This small molecule binds to this protein.
Small molecule (SMILES): COCC(=O)CCCC(O)O

Sequence of chain 2.B:
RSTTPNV

Binding-site contacts:
Ligand atom CAH contacts residue SER53 of chain 2.A at 3.8 Å.
Ligand atom CAE contacts residue ILE176 of chain 2.A at 4.0 Å (hydrophobic).
Ligand atom OAB contacts residue ILE176 of chain 2.A at 4.3 Å.
Ligand atom CAH contacts residue LYS130 of chain 2.A at 3.7 Å.
Ligand atom CAK contacts residue ILE227 of chain 2.A at 3.8 Å (hydrophobic).
Ligand atom OAD contacts residue ILE227 of chain 2.A at 4.2 Å.
Ligand atom OAB contacts residue LYS130 of chain 2.A at 3.2 Å (salt-bridge).
Ligand atom CAF contacts residue VAL9 of chain 2.B at 4.4 Å (hydrophobic).
Ligand atom OAB contacts residue THR6 of chain 2.B at 3.9 Å.
Ligand atom OAI contacts residue LYS130 of chain 2.A at 2.7 Å (salt-bridge).
Ligand atom CAE contacts residue VAL9 of chain 2.B at 4.1 Å (hydrophobic).
Ligand atom OAI contacts residue ASP134 of chain 2.A at 4.4 Å.
Ligand atom CAJ contacts residue PHE127 of chain 2.A at 4.5 Å (hydrophobic).
Ligand atom CAA contacts residue MET131 of chain 2.A at 4.1 Å (hydrophobic).
Ligand atom CAK contacts residue VAL9 of chain 2.B at 3.8 Å (hydrophobic).
Ligand atom OAC contacts residue PRO7 of chain 2.B at 3.7 Å.
Ligand atom CAA contacts residue PHE127 of chain 2.A at 3.4 Å (hydrophobic).
Ligand atom OAI contacts residue SER53 of chain 2.A at 4.0 Å.
Ligand atom CAF contacts residue ASN50 of chain 2.A at 4.3 Å.
Ligand atom CAH contacts residue PHE127 of chain 2.A at 3.6 Å (hydrophobic).
Ligand atom OAD contacts residue PRO175 of chain 2.A at 4.5 Å.
Ligand atom CAG contacts residue VAL9 of chain 2.B at 3.6 Å (hydrophobic).
Ligand atom CAG contacts residue PRO7 of chain 2.B at 3.6 Å (hydrophobic).
Ligand atom CAJ contacts residue LYS130 of chain 2.A at 3.8 Å.
Ligand atom OAD contacts residue VAL9 of chain 2.B at 3.8 Å.
Ligand atom OAI contacts residue PHE127 of chain 2.A at 4.3 Å.
Ligand atom CAJ contacts residue ILE176 of chain 2.A at 4.2 Å (hydrophobic).
Ligand atom CAK contacts residue PRO7 of chain 2.B at 4.3 Å (hydrophobic).
Ligand atom CAA contacts residue LYS130 of chain 2.A at 3.6 Å.
Ligand atom CAF contacts residue ILE176 of chain 2.A at 4.3 Å (hydrophobic).
Ligand atom OAC contacts residue VAL9 of chain 2.B at 3.2 Å.
Ligand atom OAC contacts residue ILE227 of chain 2.A at 3.8 Å.

Sequence of chain 2.A:
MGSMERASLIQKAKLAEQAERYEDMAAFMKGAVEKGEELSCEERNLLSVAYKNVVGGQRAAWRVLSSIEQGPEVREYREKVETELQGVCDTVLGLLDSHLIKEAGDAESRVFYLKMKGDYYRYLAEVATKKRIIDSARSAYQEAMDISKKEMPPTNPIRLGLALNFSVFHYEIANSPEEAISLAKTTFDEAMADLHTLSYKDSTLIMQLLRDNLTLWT